Binding-site contacts:
Ligand atom C8 contacts residue HIS307 of chain 1.D at 3.3 Å.
Ligand atom O1A contacts residue THR103 of chain 1.D at 2.5 Å (h-bond).
Ligand atom O2B contacts residue MG1 of chain 1.K at 2.5 Å.
Ligand atom PB contacts residue LYS101 of chain 1.D at 3.6 Å.
Ligand atom PB contacts residue MG1 of chain 1.K at 3.6 Å.
Ligand atom C4 contacts residue HIS307 of chain 1.D at 3.5 Å.
Ligand atom N9 contacts residue ASN43 of chain 1.D at 3.6 Å (h-bond).
Ligand atom C2 contacts residue ASP45 of chain 1.D at 3.3 Å.
Ligand atom N3B contacts residue ALA98 of chain 1.D at 3.5 Å (h-bond).
Ligand atom O1B contacts residue LYS101 of chain 1.D at 2.8 Å (salt-bridge).
Ligand atom O3G contacts residue LYS101 of chain 1.D at 2.9 Å (salt-bridge).
Ligand atom PG contacts residue MG1 of chain 1.K at 3.4 Å.
Ligand atom O3A contacts residue GLY100 of chain 1.D at 3.1 Å (h-bond).
Ligand atom O4' contacts residue HIS307 of chain 1.D at 3.4 Å.
Ligand atom N7 contacts residue THR103 of chain 1.D at 3.4 Å (h-bond).
Ligand atom O1B contacts residue VAL99 of chain 1.D at 3.2 Å (h-bond).
Ligand atom O2G contacts residue LYS101 of chain 1.D at 3.2 Å (salt-bridge).
Ligand atom N9 contacts residue HIS307 of chain 1.D at 3.4 Å (h-bond).
Ligand atom C4 contacts residue ASN43 of chain 1.D at 3.5 Å.
Ligand atom N6 contacts residue TYR55 of chain 1.D at 3.3 Å (h-bond).
Ligand atom O5' contacts residue THR103 of chain 1.D at 3.6 Å.
Ligand atom O1B contacts residue ALA98 of chain 1.D at 3.6 Å (h-bond).
Ligand atom N3B contacts residue MG1 of chain 1.K at 3.4 Å.
Ligand atom O1B contacts residue GLY100 of chain 1.D at 3.1 Å (h-bond).
Ligand atom O3G contacts residue VAL97 of chain 1.D at 3.4 Å.
Ligand atom O2B contacts residue LYS101 of chain 1.D at 3.5 Å (salt-bridge).
Ligand atom N7 contacts residue HIS307 of chain 1.D at 3.5 Å (h-bond).
Ligand atom O2B contacts residue SER102 of chain 1.D at 2.8 Å (h-bond).
Ligand atom O1A contacts residue GLY100 of chain 1.D at 3.5 Å.
Ligand atom O3G contacts residue ALA98 of chain 1.D at 2.9 Å (h-bond).
Ligand atom PG contacts residue LYS101 of chain 1.D at 3.5 Å.
Ligand atom PA contacts residue THR103 of chain 1.D at 3.6 Å.
Ligand atom O2G contacts residue MG1 of chain 1.K at 2.4 Å.
Ligand atom N7 contacts residue LYS303 of chain 1.D at 3.4 Å (salt-bridge).
Ligand atom C8 contacts residue THR103 of chain 1.D at 3.4 Å.
Ligand atom C5 contacts residue HIS307 of chain 1.D at 3.6 Å.
Ligand atom O2' contacts residue ASP45 of chain 1.D at 3.5 Å (salt-bridge).
Ligand atom O1G contacts residue ARG243 of chain 1.D at 3.3 Å (salt-bridge).
Ligand atom O1A contacts residue SER102 of chain 1.D at 3.6 Å.
Ligand atom C2' contacts residue ASN43 of chain 1.D at 3.6 Å.

This small molecule binds to this protein.
Small molecule (SMILES): Nc1ncnc2c1ncn2[C@@H]1O[C@H](CO[P](=O)(O)O[P](=O)(O)NP(=O)(O)O)[C@@H](O)[C@H]1O

Sequence of chain 1.D:
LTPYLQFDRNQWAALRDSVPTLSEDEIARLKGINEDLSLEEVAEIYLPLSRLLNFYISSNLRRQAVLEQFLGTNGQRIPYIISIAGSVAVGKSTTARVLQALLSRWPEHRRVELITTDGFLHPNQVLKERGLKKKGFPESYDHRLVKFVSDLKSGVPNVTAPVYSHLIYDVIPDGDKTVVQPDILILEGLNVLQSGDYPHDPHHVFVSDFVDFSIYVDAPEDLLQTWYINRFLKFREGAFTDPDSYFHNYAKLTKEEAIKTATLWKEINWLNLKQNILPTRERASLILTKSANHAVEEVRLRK